Sequence of chain 1.B:
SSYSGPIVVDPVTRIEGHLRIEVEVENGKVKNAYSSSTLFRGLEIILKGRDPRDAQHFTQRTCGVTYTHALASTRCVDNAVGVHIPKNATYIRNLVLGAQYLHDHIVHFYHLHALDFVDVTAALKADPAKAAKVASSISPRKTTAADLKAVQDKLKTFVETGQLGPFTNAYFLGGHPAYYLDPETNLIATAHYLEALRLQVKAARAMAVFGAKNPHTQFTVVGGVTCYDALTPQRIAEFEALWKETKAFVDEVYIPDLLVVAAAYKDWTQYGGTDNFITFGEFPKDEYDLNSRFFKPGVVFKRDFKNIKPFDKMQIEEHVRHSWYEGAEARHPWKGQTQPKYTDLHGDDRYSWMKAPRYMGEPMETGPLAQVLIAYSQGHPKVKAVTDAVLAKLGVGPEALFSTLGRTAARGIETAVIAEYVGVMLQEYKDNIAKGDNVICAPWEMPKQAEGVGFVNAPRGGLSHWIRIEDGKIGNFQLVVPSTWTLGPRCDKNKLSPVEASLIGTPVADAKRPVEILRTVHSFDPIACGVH

A small-molecule ligand and the protein it binds are described below.
Small molecule (SMILES): N#C[Fe](C=O)(C=O)<-O(=O)->[Ni]

Binding-site contacts:
Ligand atom C1 contacts residue CYS531 of chain 1.B at 3.0 Å (hydrophobic).
Ligand atom O3 contacts residue HIS70 of chain 1.B at 3.3 Å (h-bond).
Ligand atom O5 contacts residue VAL65 of chain 1.B at 3.5 Å.
Ligand atom C2 contacts residue CSO66 of chain 1.B at 3.0 Å.
Ligand atom O3 contacts residue LEU464 of chain 1.B at 3.4 Å.
Ligand atom C3 contacts residue CSO66 of chain 1.B at 3.1 Å.
Ligand atom C1 contacts residue ARG461 of chain 1.B at 3.6 Å.
Ligand atom N2 contacts residue ALA459 of chain 1.B at 3.5 Å.
Ligand atom C1 contacts residue CSO528 of chain 1.B at 3.7 Å.
Ligand atom O1 contacts residue VAL482 of chain 1.B at 3.8 Å.
Ligand atom NI contacts residue CYS63 of chain 1.B at 2.2 Å.
Ligand atom C3 contacts residue HIS70 of chain 1.B at 3.4 Å.
Ligand atom O5 contacts residue CSO528 of chain 1.B at 2.6 Å (h-bond).
Ligand atom N2 contacts residue CSO66 of chain 1.B at 3.5 Å.
Ligand atom FE contacts residue CYS531 of chain 1.B at 2.3 Å.
Ligand atom O5 contacts residue ARG461 of chain 1.B at 3.1 Å.
Ligand atom C3 contacts residue CYS531 of chain 1.B at 3.2 Å (hydrophobic).
Ligand atom O1 contacts residue PRO483 of chain 1.B at 3.7 Å.
Ligand atom C2 contacts residue ARG461 of chain 1.B at 3.5 Å.
Ligand atom NI contacts residue CSO528 of chain 1.B at 2.1 Å.
Ligand atom N2 contacts residue ARG461 of chain 1.B at 3.0 Å (salt-bridge).
Ligand atom O4 contacts residue CYS531 of chain 1.B at 3.1 Å (h-bond).
Ligand atom C1 contacts residue VAL482 of chain 1.B at 3.7 Å (hydrophobic).
Ligand atom O4 contacts residue CSO528 of chain 1.B at 2.7 Å.
Ligand atom FE contacts residue CSO66 of chain 1.B at 2.3 Å.
Ligand atom O1 contacts residue ARG461 of chain 1.B at 3.7 Å.
Ligand atom O1 contacts residue SER484 of chain 1.B at 2.7 Å (h-bond).
Ligand atom O5 contacts residue CSO66 of chain 1.B at 3.2 Å (h-bond).
Ligand atom C1 contacts residue SER484 of chain 1.B at 3.7 Å.
Ligand atom O4 contacts residue ARG461 of chain 1.B at 3.1 Å.
Ligand atom C3 contacts residue PRO483 of chain 1.B at 3.8 Å (hydrophobic).
Ligand atom O3 contacts residue VAL482 of chain 1.B at 3.5 Å.
Ligand atom O3 contacts residue PRO483 of chain 1.B at 3.3 Å.
Ligand atom O1 contacts residue CYS531 of chain 1.B at 3.4 Å.
Ligand atom N2 contacts residue PRO460 of chain 1.B at 3.5 Å.
Ligand atom O5 contacts residue CYS63 of chain 1.B at 3.4 Å (h-bond).
Ligand atom NI contacts residue CSO66 of chain 1.B at 1.8 Å.
Ligand atom O4 contacts residue CSO66 of chain 1.B at 3.0 Å (h-bond).
Ligand atom NI contacts residue CYS531 of chain 1.B at 2.5 Å.
Ligand atom C3 contacts residue VAL482 of chain 1.B at 3.6 Å (hydrophobic).